Binding-site contacts:
Ligand atom C5 contacts residue ALA212 of chain 1.A at 3.6 Å (hydrophobic).
Ligand atom O3 contacts residue LEU120 of chain 1.A at 3.3 Å.
Ligand atom C3 contacts residue FE21 of chain 1.C at 4.1 Å.
Ligand atom C1 contacts residue FE21 of chain 1.C at 2.6 Å.
Ligand atom C2 contacts residue HIS210 of chain 1.A at 3.8 Å.
Ligand atom O3 contacts residue ARG222 of chain 1.A at 3.5 Å (salt-bridge).
Ligand atom O4 contacts residue ARG222 of chain 1.A at 2.4 Å (salt-bridge).
Ligand atom O5 contacts residue FE21 of chain 1.C at 2.0 Å.
Ligand atom O3 contacts residue LEU156 of chain 1.A at 4.0 Å.
Ligand atom C2 contacts residue GLU134 of chain 1.A at 4.0 Å.
Ligand atom O5 contacts residue GLN129 of chain 1.A at 3.5 Å (h-bond).
Ligand atom C4 contacts residue ALA212 of chain 1.A at 3.9 Å (hydrophobic).
Ligand atom C2 contacts residue FE21 of chain 1.C at 2.6 Å.
Ligand atom C1 contacts residue GLU134 of chain 1.A at 3.6 Å.
Ligand atom O5 contacts residue GLU134 of chain 1.A at 3.7 Å.
Ligand atom O5 contacts residue HIS132 of chain 1.A at 3.3 Å (h-bond).
Ligand atom O2 contacts residue LEU120 of chain 1.A at 4.1 Å.
Ligand atom O1 contacts residue GLU134 of chain 1.A at 2.5 Å (salt-bridge).
Ligand atom O1 contacts residue HIS132 of chain 1.A at 3.0 Å (h-bond).
Ligand atom O4 contacts residue ALA212 of chain 1.A at 3.5 Å.
Ligand atom C2 contacts residue HIS132 of chain 1.A at 3.8 Å.
Ligand atom O1 contacts residue FE21 of chain 1.C at 2.0 Å.
Ligand atom O2 contacts residue LEU71 of chain 1.A at 3.8 Å.
Ligand atom C4 contacts residue LEU156 of chain 1.A at 3.7 Å (hydrophobic).
Ligand atom O4 contacts residue THR169 of chain 1.A at 2.7 Å (h-bond).
Ligand atom C3 contacts residue LEU120 of chain 1.A at 3.7 Å (hydrophobic).
Ligand atom O3 contacts residue MET74 of chain 1.A at 4.1 Å.
Ligand atom C1 contacts residue GLN129 of chain 1.A at 3.8 Å.
Ligand atom C5 contacts residue ARG222 of chain 1.A at 3.5 Å.
Ligand atom O2 contacts residue FE21 of chain 1.C at 3.9 Å.
Ligand atom O1 contacts residue HIS210 of chain 1.A at 3.9 Å.
Ligand atom C2 contacts residue GLN129 of chain 1.A at 3.3 Å.
Ligand atom C3 contacts residue GLN129 of chain 1.A at 3.5 Å.
Ligand atom C5 contacts residue LEU156 of chain 1.A at 3.6 Å (hydrophobic).
Ligand atom C4 contacts residue GLN129 of chain 1.A at 3.7 Å.
Ligand atom C5 contacts residue THR169 of chain 1.A at 3.7 Å.
Ligand atom C1 contacts residue HIS132 of chain 1.A at 3.6 Å.
Ligand atom O4 contacts residue LEU156 of chain 1.A at 3.8 Å.
Ligand atom O5 contacts residue HIS210 of chain 1.A at 2.7 Å (h-bond).
Ligand atom O2 contacts residue GLN129 of chain 1.A at 3.2 Å (h-bond).

The protein below binds the small molecule below.
Small molecule (SMILES): O=C(O)CCC(=O)C(=O)O

Sequence of chain 1.A:
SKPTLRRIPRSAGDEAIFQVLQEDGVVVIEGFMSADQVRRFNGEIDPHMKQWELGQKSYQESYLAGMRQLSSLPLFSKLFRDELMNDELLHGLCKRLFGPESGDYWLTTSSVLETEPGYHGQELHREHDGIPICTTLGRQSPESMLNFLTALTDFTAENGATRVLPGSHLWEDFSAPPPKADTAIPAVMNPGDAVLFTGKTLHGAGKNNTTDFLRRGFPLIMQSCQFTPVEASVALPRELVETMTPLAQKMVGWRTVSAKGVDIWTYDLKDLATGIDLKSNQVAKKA